The protein below binds the small molecule below.
Small molecule (SMILES): CC(C)CCC[C@@H](C)[C@H]1CC[C@H]2[C@@H]3CC=C4C[C@@H](OC(=O)CCC(=O)O)CC[C@]4(C)[C@H]3CC[C@]12C

Sequence of chain 1.E:
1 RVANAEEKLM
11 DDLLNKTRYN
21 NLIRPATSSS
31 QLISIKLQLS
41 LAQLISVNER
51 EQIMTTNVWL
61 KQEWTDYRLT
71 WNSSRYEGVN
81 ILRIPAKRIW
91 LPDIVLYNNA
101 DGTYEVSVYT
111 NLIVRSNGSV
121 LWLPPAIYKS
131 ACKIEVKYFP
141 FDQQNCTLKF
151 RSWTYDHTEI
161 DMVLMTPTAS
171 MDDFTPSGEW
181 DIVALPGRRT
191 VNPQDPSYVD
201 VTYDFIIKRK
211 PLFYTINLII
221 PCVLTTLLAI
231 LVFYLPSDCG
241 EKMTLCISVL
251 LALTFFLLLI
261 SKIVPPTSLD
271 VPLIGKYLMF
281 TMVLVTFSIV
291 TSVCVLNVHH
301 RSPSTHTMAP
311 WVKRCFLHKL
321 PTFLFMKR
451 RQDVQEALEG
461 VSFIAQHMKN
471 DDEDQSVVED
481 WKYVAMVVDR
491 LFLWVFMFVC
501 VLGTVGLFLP

Binding-site contacts:
Ligand atom OAW contacts residue TRP311 of chain 1.E at 4.2 Å.
Ligand atom CAA contacts residue VAL290 of chain 1.E at 3.8 Å (hydrophobic).
Ligand atom CAQ contacts residue PHE492 of chain 1.E at 3.6 Å (hydrophobic).
Ligand atom CAU contacts residue CYS294 of chain 1.E at 4.1 Å (hydrophobic).
Ligand atom OAW contacts residue PHE316 of chain 1.E at 4.5 Å.
Ligand atom CBC contacts residue TRP311 of chain 1.E at 4.0 Å (hydrophobic).
Ligand atom OAW contacts residue VAL312 of chain 1.E at 3.6 Å.
Ligand atom CBC contacts residue PHE316 of chain 1.E at 4.4 Å (hydrophobic).
Ligand atom CAS contacts residue CYS294 of chain 1.E at 3.6 Å (hydrophobic).
Ligand atom CAZ contacts residue PHE316 of chain 1.E at 4.3 Å (hydrophobic).
Ligand atom CAI contacts residue PHE316 of chain 1.E at 4.0 Å (hydrophobic).
Ligand atom CAP contacts residue PHE492 of chain 1.E at 4.1 Å (hydrophobic).
Ligand atom CAJ contacts residue VAL290 of chain 1.E at 4.2 Å (hydrophobic).
Ligand atom CAE contacts residue PHE492 of chain 1.E at 4.5 Å (hydrophobic).
Ligand atom CAA contacts residue PHE287 of chain 1.E at 3.6 Å (hydrophobic).
Ligand atom CAV contacts residue PHE316 of chain 1.E at 3.5 Å (hydrophobic).
Ligand atom CAD contacts residue CYS294 of chain 1.E at 3.6 Å (hydrophobic).
Ligand atom CAE contacts residue CYS294 of chain 1.E at 3.8 Å (hydrophobic).
Ligand atom CAB contacts residue PHE287 of chain 1.E at 3.8 Å (hydrophobic).
Ligand atom CAD contacts residue VAL298 of chain 1.E at 4.4 Å (hydrophobic).
Ligand atom CBA contacts residue PHE287 of chain 1.E at 4.3 Å (hydrophobic).